Binding-site contacts:
Ligand atom O3' contacts residue GLU140 of chain 39.F at 4.4 Å.
Ligand atom C5' contacts residue ARG90 of chain 39.F at 4.3 Å.
Ligand atom C1' contacts residue LYS143 of chain 39.F at 3.2 Å.
Ligand atom C8 contacts residue TRP47 of chain 39.F at 3.6 Å (hydrophobic).
Ligand atom O4' contacts residue TRP47 of chain 39.F at 3.4 Å.
Ligand atom C1' contacts residue GLU140 of chain 39.F at 2.7 Å.
Ligand atom C2 contacts residue TRP47 of chain 39.F at 3.4 Å (hydrophobic).
Ligand atom O2' contacts residue GLU140 of chain 39.F at 2.3 Å (salt-bridge).
Ligand atom N3 contacts residue TRP47 of chain 39.F at 3.4 Å.
Ligand atom N1 contacts residue TRP47 of chain 39.F at 3.7 Å.
Ligand atom C3' contacts residue GLU140 of chain 39.F at 3.8 Å.
Ligand atom C6 contacts residue TRP47 of chain 39.F at 3.7 Å (hydrophobic).
Ligand atom C5 contacts residue TRP47 of chain 39.F at 3.8 Å (hydrophobic).
Ligand atom O4' contacts residue GLU140 of chain 39.F at 3.0 Å (salt-bridge).
Ligand atom N6 contacts residue TRP47 of chain 39.F at 4.2 Å.
Ligand atom O4' contacts residue LYS143 of chain 39.F at 4.4 Å.
Ligand atom C2' contacts residue LYS143 of chain 39.F at 3.7 Å.
Ligand atom C1' contacts residue TRP47 of chain 39.F at 3.7 Å (hydrophobic).
Ligand atom N7 contacts residue LYS143 of chain 39.F at 3.8 Å.
Ligand atom C2' contacts residue GLU140 of chain 39.F at 3.0 Å.
Ligand atom O4' contacts residue LYS143 of chain 39.F at 4.2 Å.
Ligand atom N9 contacts residue TRP47 of chain 39.F at 3.3 Å.
Ligand atom N9 contacts residue GLU140 of chain 39.F at 4.1 Å.
Ligand atom N7 contacts residue TRP47 of chain 39.F at 3.6 Å.
Ligand atom N9 contacts residue LYS143 of chain 39.F at 3.2 Å (salt-bridge).
Ligand atom C4' contacts residue GLU140 of chain 39.F at 3.4 Å.
Ligand atom O2' contacts residue LYS143 of chain 39.F at 3.8 Å.
Ligand atom C8 contacts residue LYS143 of chain 39.F at 2.7 Å.
Ligand atom C4 contacts residue TRP47 of chain 39.F at 3.3 Å (hydrophobic).

Sequence of chain 39.F:
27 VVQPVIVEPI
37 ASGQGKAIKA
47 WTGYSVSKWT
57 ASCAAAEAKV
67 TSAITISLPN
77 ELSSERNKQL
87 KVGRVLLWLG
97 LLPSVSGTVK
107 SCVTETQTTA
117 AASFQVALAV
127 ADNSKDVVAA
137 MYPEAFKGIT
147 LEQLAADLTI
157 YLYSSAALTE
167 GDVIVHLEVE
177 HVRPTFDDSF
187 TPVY

A small-molecule ligand and the protein it binds are described below.
Small molecule (SMILES): Nc1ncnc2c1ncn2[C@@H]1O[C@H]([C@@H]2O[C@@H]3[C@H](O[P](=O)(O)O2)[C@@H](CO[P](=O)(O)O[C@H]2[C@@H](O)[C@H](n4cnc5c(N)ncnc54)O[C@@H]2COP(=O)=O)O[C@H]3n2ccc(=O)[nH]c2=O)[C@@H](O[P](=O)(O)OC[C@H]2O[C@@H](n3ccc(=O)[nH]c3=O)[C@H](O)[C@@H]2O)[C@H]1O